Binding-site contacts:
Ligand atom C3 contacts residue GLY336 of chain 1.A at 4.2 Å.
Ligand atom C1 contacts residue SER338 of chain 1.A at 3.9 Å.
Ligand atom O5 contacts residue SER338 of chain 1.A at 4.3 Å.
Ligand atom C6 contacts residue SER338 of chain 1.A at 3.7 Å.
Ligand atom C5 contacts residue PHE337 of chain 1.A at 4.4 Å (hydrophobic).
Ligand atom O7 contacts residue ILE344 of chain 1.A at 4.2 Å.
Ligand atom O7 contacts residue ASN341 of chain 1.A at 4.1 Å.
Ligand atom C6 contacts residue ASN341 of chain 1.A at 4.2 Å.
Ligand atom C4 contacts residue ASN341 of chain 1.A at 4.2 Å.
Ligand atom O7 contacts residue PRO335 of chain 1.A at 4.0 Å.
Ligand atom O5 contacts residue SER338 of chain 1.A at 3.4 Å.
Ligand atom C8 contacts residue ASN341 of chain 1.A at 3.2 Å.
Ligand atom C7 contacts residue GLY336 of chain 1.A at 4.5 Å.
Ligand atom C7 contacts residue ASN341 of chain 1.A at 3.4 Å.
Ligand atom C1 contacts residue GLY336 of chain 1.A at 4.4 Å.
Ligand atom O7 contacts residue GLY336 of chain 1.A at 3.5 Å (h-bond).
Ligand atom O4 contacts residue GLY336 of chain 1.A at 4.0 Å.
Ligand atom C5 contacts residue GLY336 of chain 1.A at 4.3 Å.
Ligand atom O7 contacts residue ASN342 of chain 1.A at 3.7 Å.
Ligand atom C5 contacts residue ASN341 of chain 1.A at 3.5 Å.
Ligand atom C6 contacts residue ASP340 of chain 1.A at 4.0 Å.
Ligand atom C2 contacts residue ASN341 of chain 1.A at 2.6 Å.
Ligand atom O7 contacts residue SER343 of chain 1.A at 4.3 Å.
Ligand atom C5 contacts residue SER338 of chain 1.A at 3.8 Å.
Ligand atom C6 contacts residue SER338 of chain 1.A at 4.0 Å.
Ligand atom O5 contacts residue ASN341 of chain 1.A at 2.2 Å (h-bond).
Ligand atom C5 contacts residue ASN341 of chain 1.A at 4.4 Å.
Ligand atom C3 contacts residue ASN341 of chain 1.A at 3.8 Å.
Ligand atom N2 contacts residue ASN341 of chain 1.A at 3.2 Å (h-bond).
Ligand atom C1 contacts residue ASN341 of chain 1.A at 1.4 Å.
Ligand atom N2 contacts residue GLY336 of chain 1.A at 4.5 Å.
Ligand atom C6 contacts residue PHE337 of chain 1.A at 4.1 Å (hydrophobic).

Sequence of chain 1.A:
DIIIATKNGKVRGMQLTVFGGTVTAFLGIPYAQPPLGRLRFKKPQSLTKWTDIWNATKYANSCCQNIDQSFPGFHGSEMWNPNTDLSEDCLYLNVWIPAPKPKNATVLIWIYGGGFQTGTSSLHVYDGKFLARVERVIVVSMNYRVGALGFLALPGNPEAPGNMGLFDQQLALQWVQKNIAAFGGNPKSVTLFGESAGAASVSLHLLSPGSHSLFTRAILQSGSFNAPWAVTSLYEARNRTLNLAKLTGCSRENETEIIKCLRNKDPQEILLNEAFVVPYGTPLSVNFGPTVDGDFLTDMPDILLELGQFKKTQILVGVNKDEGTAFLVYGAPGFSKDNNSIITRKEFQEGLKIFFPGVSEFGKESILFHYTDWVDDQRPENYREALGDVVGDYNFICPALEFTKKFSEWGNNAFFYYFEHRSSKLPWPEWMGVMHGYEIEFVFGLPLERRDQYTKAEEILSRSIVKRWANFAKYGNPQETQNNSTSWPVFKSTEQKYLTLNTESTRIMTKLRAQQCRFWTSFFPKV

A small-molecule ligand and the protein it binds are described below.
Small molecule (SMILES): CC(=O)N[C@H]1[C@H](O[C@H]2[C@H](O)[C@@H](NC(C)=O)CO[C@@H]2CO[C@H]2O[C@@H](C)[C@@H](O)[C@@H](O)[C@@H]2O)O[C@H](CO)[C@@H](O)[C@@H]1O